Sequence of chain 4.A:
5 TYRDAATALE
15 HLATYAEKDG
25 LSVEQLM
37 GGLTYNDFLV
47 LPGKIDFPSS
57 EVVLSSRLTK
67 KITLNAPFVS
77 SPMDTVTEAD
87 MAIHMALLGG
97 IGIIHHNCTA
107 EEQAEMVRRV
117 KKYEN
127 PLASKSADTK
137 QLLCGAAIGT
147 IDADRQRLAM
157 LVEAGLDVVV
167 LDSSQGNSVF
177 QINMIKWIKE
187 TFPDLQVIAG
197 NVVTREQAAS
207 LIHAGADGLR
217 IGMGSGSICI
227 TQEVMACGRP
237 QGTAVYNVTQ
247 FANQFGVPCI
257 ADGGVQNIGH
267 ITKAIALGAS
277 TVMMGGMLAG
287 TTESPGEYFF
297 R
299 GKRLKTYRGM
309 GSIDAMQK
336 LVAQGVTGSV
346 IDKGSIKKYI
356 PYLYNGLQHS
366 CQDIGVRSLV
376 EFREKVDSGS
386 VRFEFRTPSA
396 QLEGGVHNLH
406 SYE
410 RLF

A small-molecule ligand and the protein it binds are described below.
Small molecule (SMILES): O=c1[nH]cnc2c1ncn2[C@@H]1O[C@H](COP(=O)(O)O)[C@@H](O)[C@H]1O

Binding-site contacts:
Ligand atom C2 contacts residue CYS225 of chain 4.A at 3.2 Å (hydrophobic).
Ligand atom O1P contacts residue SER223 of chain 4.A at 3.0 Å (h-bond).
Ligand atom C5 contacts residue MET308 of chain 4.A at 3.7 Å (hydrophobic).
Ligand atom P contacts residue SER223 of chain 4.A at 3.6 Å.
Ligand atom O3' contacts residue SER77 of chain 4.A at 2.6 Å (h-bond).
Ligand atom C8 contacts residue ILE224 of chain 4.A at 3.4 Å (hydrophobic).
Ligand atom O2P contacts residue SER223 of chain 4.A at 2.7 Å (h-bond).
Ligand atom N1 contacts residue GLN339 of chain 4.A at 3.4 Å (h-bond).
Ligand atom N7 contacts residue ILE224 of chain 4.A at 3.4 Å.
Ligand atom O3' contacts residue ARG216 of chain 4.A at 3.2 Å (salt-bridge).
Ligand atom C2 contacts residue THR227 of chain 4.A at 3.6 Å.
Ligand atom O6 contacts residue GLY340 of chain 4.A at 3.8 Å.
Ligand atom O1P contacts residue GLY260 of chain 4.A at 3.0 Å (h-bond).
Ligand atom N7 contacts residue GLY307 of chain 4.A at 3.2 Å.
Ligand atom O2' contacts residue ASP258 of chain 4.A at 2.3 Å (salt-bridge).
Ligand atom C3' contacts residue SER77 of chain 4.A at 3.3 Å.
Ligand atom O1P contacts residue GLY222 of chain 4.A at 3.5 Å.
Ligand atom C6 contacts residue GLY309 of chain 4.A at 3.4 Å.
Ligand atom O2' contacts residue ARG216 of chain 4.A at 3.2 Å (salt-bridge).
Ligand atom O3P contacts residue GLY281 of chain 4.A at 3.0 Å (h-bond).
Ligand atom O3P contacts residue GLY282 of chain 4.A at 3.4 Å (h-bond).
Ligand atom C5' contacts residue TYR305 of chain 4.A at 3.6 Å (hydrophobic).
Ligand atom C3' contacts residue ASP258 of chain 4.A at 3.4 Å.
Ligand atom C4' contacts residue ASP258 of chain 4.A at 3.4 Å.
Ligand atom O3' contacts residue MET279 of chain 4.A at 3.5 Å (h-bond).
Ligand atom O3' contacts residue ASP258 of chain 4.A at 2.5 Å (salt-bridge).
Ligand atom O2P contacts residue GLY282 of chain 4.A at 3.1 Å (h-bond).
Ligand atom N3 contacts residue CYS225 of chain 4.A at 3.6 Å (h-bond).
Ligand atom C2' contacts residue ARG216 of chain 4.A at 3.4 Å.
Ligand atom O6 contacts residue GLY309 of chain 4.A at 2.4 Å (h-bond).
Ligand atom N7 contacts residue MET308 of chain 4.A at 3.1 Å (h-bond).
Ligand atom P contacts residue TYR305 of chain 4.A at 3.8 Å.
Ligand atom O6 contacts residue MET308 of chain 4.A at 3.1 Å (h-bond).
Ligand atom C2' contacts residue ASP258 of chain 4.A at 3.5 Å.
Ligand atom O5' contacts residue GLY259 of chain 4.A at 3.5 Å.
Ligand atom O2P contacts residue TYR305 of chain 4.A at 2.5 Å (h-bond).
Ligand atom O2' contacts residue ASN197 of chain 4.A at 3.6 Å.
Ligand atom O5' contacts residue GLY222 of chain 4.A at 3.4 Å.
Ligand atom O6 contacts residue GLY307 of chain 4.A at 3.4 Å.
Ligand atom C8 contacts residue MET79 of chain 4.A at 3.4 Å (hydrophobic).